Sequence of chain 1.A:
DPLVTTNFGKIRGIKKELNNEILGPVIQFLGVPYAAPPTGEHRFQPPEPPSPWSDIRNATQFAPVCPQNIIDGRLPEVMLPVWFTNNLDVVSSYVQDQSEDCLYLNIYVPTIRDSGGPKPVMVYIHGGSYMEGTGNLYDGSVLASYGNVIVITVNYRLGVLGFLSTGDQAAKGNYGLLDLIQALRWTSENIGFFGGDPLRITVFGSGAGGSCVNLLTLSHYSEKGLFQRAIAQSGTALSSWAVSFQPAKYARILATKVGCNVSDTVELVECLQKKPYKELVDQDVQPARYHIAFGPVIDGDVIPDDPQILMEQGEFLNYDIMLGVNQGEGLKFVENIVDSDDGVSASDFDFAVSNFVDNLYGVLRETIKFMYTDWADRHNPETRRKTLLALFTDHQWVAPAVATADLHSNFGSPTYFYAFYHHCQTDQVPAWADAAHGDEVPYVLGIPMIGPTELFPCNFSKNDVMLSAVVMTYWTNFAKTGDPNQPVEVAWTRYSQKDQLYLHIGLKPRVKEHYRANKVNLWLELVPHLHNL

This small molecule binds to this protein.
Small molecule (SMILES): CC(=O)N[C@@H]1[C@@H](O)[C@H](O)[C@@H](CO)O[C@H]1O

Binding-site contacts:
Ligand atom C2 contacts residue ASN477 of chain 1.A at 2.5 Å.
Ligand atom O4 contacts residue ASN477 of chain 1.A at 4.4 Å.
Ligand atom C3 contacts residue ASN477 of chain 1.A at 3.8 Å.
Ligand atom O6 contacts residue THR444 of chain 1.A at 4.4 Å.
Ligand atom C1 contacts residue ASN477 of chain 1.A at 1.5 Å.
Ligand atom C7 contacts residue ASN477 of chain 1.A at 3.9 Å.
Ligand atom O6 contacts residue ASP445 of chain 1.A at 3.0 Å (salt-bridge).
Ligand atom C6 contacts residue ASP445 of chain 1.A at 2.7 Å.
Ligand atom C4 contacts residue ASP445 of chain 1.A at 4.5 Å.
Ligand atom C5 contacts residue ASP445 of chain 1.A at 4.1 Å.
Ligand atom C4 contacts residue ASN477 of chain 1.A at 4.2 Å.
Ligand atom O3 contacts residue ASN477 of chain 1.A at 4.2 Å.
Ligand atom C8 contacts residue ASN477 of chain 1.A at 3.9 Å.
Ligand atom C5 contacts residue ASN477 of chain 1.A at 3.7 Å.
Ligand atom N2 contacts residue ASN477 of chain 1.A at 3.0 Å (h-bond).
Ligand atom O3 contacts residue ASP445 of chain 1.A at 4.4 Å.
Ligand atom O5 contacts residue ASN477 of chain 1.A at 2.4 Å (h-bond).